Sequence of chain 1.A:
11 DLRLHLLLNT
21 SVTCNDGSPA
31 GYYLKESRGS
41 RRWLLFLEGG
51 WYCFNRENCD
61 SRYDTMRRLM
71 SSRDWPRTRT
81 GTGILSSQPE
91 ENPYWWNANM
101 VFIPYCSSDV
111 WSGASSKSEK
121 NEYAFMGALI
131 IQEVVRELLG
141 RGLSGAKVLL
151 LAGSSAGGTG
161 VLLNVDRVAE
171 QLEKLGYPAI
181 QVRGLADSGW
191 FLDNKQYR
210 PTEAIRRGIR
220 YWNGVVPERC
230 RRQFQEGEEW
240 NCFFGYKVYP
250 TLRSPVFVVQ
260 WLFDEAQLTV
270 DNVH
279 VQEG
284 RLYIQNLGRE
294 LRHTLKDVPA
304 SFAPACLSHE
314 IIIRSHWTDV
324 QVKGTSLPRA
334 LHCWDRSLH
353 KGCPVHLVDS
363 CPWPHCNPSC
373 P

Binding-site contacts:
Ligand atom C1 contacts residue ASN19 of chain 1.A at 1.4 Å.
Ligand atom C4 contacts residue ASN19 of chain 1.A at 4.2 Å.
Ligand atom O6 contacts residue LEU129 of chain 1.A at 4.1 Å.
Ligand atom C1 contacts residue VAL22 of chain 1.A at 4.4 Å (hydrophobic).
Ligand atom C7 contacts residue ASN19 of chain 1.A at 3.4 Å.
Ligand atom C6 contacts residue LEU129 of chain 1.A at 4.4 Å (hydrophobic).
Ligand atom C1 contacts residue SER21 of chain 1.A at 4.5 Å.
Ligand atom O7 contacts residue ARG136 of chain 1.A at 4.5 Å.
Ligand atom O7 contacts residue GLU133 of chain 1.A at 4.5 Å.
Ligand atom O5 contacts residue VAL22 of chain 1.A at 3.6 Å.
Ligand atom C3 contacts residue ASN19 of chain 1.A at 3.8 Å.
Ligand atom C1 contacts residue GLU133 of chain 1.A at 4.3 Å.
Ligand atom O7 contacts residue ASN19 of chain 1.A at 3.4 Å (h-bond).
Ligand atom O6 contacts residue VAL22 of chain 1.A at 4.3 Å.
Ligand atom C5 contacts residue ASN19 of chain 1.A at 3.7 Å.
Ligand atom N2 contacts residue ASN19 of chain 1.A at 2.9 Å (h-bond).
Ligand atom C5 contacts residue VAL22 of chain 1.A at 4.5 Å (hydrophobic).
Ligand atom O5 contacts residue ASN19 of chain 1.A at 2.4 Å (h-bond).
Ligand atom C2 contacts residue ASN19 of chain 1.A at 2.5 Å.
Ligand atom C6 contacts residue VAL22 of chain 1.A at 4.2 Å (hydrophobic).
Ligand atom O5 contacts residue GLU133 of chain 1.A at 4.1 Å.

A small-molecule ligand and the protein it binds are described below.
Small molecule (SMILES): CC(=O)N[C@@H]1[C@@H](O)[C@H](O)[C@@H](CO)O[C@H]1O